The protein below binds the small molecule below.
Small molecule (SMILES): CCCCCCCCCCO[C@@H]1O[C@H](CO)[C@@H](O[C@H]2O[C@H](CO)[C@@H](O)[C@H](O)[C@H]2O)[C@H](O)[C@H]1O

Sequence of chain 1.C:
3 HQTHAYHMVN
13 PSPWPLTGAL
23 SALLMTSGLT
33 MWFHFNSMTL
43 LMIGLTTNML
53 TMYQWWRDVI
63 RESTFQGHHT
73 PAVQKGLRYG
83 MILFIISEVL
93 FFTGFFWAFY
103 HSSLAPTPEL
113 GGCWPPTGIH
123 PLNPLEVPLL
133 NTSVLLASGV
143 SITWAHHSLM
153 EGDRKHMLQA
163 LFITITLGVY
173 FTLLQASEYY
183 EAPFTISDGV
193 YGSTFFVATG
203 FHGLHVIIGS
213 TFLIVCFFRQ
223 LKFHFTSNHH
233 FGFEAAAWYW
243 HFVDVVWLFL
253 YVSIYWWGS

Binding-site contacts:
Ligand atom O6 contacts residue GLY63 of chain 1.G at 4.2 Å.
Ligand atom O61 contacts residue TRP34 of chain 1.C at 2.7 Å (h-bond).
Ligand atom C18 contacts residue PHE69 of chain 1.G at 4.4 Å (hydrophobic).
Ligand atom O61 contacts residue MET40 of chain 1.C at 3.6 Å.
Ligand atom O5 contacts residue TRP34 of chain 1.C at 3.3 Å.
Ligand atom C57 contacts residue TRP62 of chain 1.G at 3.5 Å (hydrophobic).
Ligand atom O16 contacts residue TRP34 of chain 1.C at 4.4 Å.
Ligand atom C10 contacts residue TRP62 of chain 1.G at 4.2 Å (hydrophobic).
Ligand atom C6 contacts residue MET40 of chain 1.C at 4.4 Å (hydrophobic).
Ligand atom O5 contacts residue PHE69 of chain 1.G at 4.5 Å.
Ligand atom C34 contacts residue LEU47 of chain 1.C at 4.4 Å (hydrophobic).
Ligand atom C19 contacts residue TRP34 of chain 1.C at 4.4 Å (hydrophobic).
Ligand atom O16 contacts residue MET40 of chain 1.C at 4.2 Å.
Ligand atom C25 contacts residue LEU43 of chain 1.C at 4.3 Å (hydrophobic).
Ligand atom C4 contacts residue TRP34 of chain 1.C at 4.1 Å (hydrophobic).
Ligand atom C9 contacts residue TRP62 of chain 1.G at 4.3 Å (hydrophobic).
Ligand atom C40 contacts residue LEU206 of chain 1.C at 4.4 Å (hydrophobic).
Ligand atom C11 contacts residue TRP62 of chain 1.G at 4.2 Å (hydrophobic).
Ligand atom C4 contacts residue TRP62 of chain 1.G at 4.3 Å (hydrophobic).
Ligand atom C57 contacts residue TRP34 of chain 1.C at 3.8 Å (hydrophobic).
Ligand atom C9 contacts residue GLY63 of chain 1.G at 3.4 Å.
Ligand atom C8 contacts residue GLY63 of chain 1.G at 3.6 Å.
Ligand atom O3 contacts residue TRP62 of chain 1.G at 4.4 Å.
Ligand atom O61 contacts residue TRP62 of chain 1.G at 4.3 Å.
Ligand atom C57 contacts residue SER61 of chain 1.G at 4.0 Å.
Ligand atom C31 contacts residue LEU31 of chain 1.C at 4.2 Å (hydrophobic).
Ligand atom C11 contacts residue GLY63 of chain 1.G at 3.3 Å.
Ligand atom C2 contacts residue PHE69 of chain 1.G at 4.5 Å (hydrophobic).
Ligand atom C18 contacts residue TRP34 of chain 1.C at 4.1 Å (hydrophobic).
Ligand atom C4 contacts residue MET40 of chain 1.C at 4.1 Å (hydrophobic).
Ligand atom C1 contacts residue PHE69 of chain 1.G at 3.8 Å (hydrophobic).
Ligand atom C19 contacts residue LEU43 of chain 1.C at 4.2 Å (hydrophobic).
Ligand atom O1 contacts residue GLY63 of chain 1.G at 4.1 Å.
Ligand atom C6 contacts residue PHE69 of chain 1.G at 4.0 Å (hydrophobic).
Ligand atom O61 contacts residue SER61 of chain 1.G at 3.5 Å (h-bond).
Ligand atom C57 contacts residue MET40 of chain 1.C at 4.2 Å (hydrophobic).
Ligand atom C43 contacts residue LEU206 of chain 1.C at 4.1 Å (hydrophobic).
Ligand atom O1 contacts residue TRP62 of chain 1.G at 3.9 Å.
Ligand atom O5 contacts residue MET40 of chain 1.C at 3.7 Å.
Ligand atom C6 contacts residue TRP34 of chain 1.C at 4.2 Å (hydrophobic).

Sequence of chain 1.G:
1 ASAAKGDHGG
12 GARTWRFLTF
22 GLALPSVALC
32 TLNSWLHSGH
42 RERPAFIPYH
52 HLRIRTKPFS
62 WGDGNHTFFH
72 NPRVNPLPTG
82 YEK